Sequence of chain 1.D:
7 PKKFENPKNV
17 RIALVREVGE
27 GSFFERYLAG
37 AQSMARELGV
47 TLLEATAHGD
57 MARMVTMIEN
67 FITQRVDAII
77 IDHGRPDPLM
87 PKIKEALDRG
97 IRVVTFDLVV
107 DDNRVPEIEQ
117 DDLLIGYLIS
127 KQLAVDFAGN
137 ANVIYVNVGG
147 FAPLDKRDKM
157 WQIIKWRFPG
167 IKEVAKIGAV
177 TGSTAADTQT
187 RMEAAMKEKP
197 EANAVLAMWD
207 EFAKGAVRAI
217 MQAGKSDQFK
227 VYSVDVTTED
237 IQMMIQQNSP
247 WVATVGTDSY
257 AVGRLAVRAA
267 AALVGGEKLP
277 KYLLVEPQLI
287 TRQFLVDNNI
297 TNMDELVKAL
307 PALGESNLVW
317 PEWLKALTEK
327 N

Binding-site contacts:
Ligand atom S contacts residue LEU150 of chain 1.D at 4.1 Å.
Ligand atom C1 contacts residue GLN116 of chain 1.D at 4.0 Å.
Ligand atom C3 contacts residue ARG153 of chain 1.D at 3.8 Å.
Ligand atom C2 contacts residue ARG153 of chain 1.D at 4.0 Å.
Ligand atom CS contacts residue TRP205 of chain 1.D at 3.9 Å (hydrophobic).
Ligand atom O1 contacts residue HIS79 of chain 1.D at 4.0 Å.
Ligand atom O1 contacts residue PRO149 of chain 1.D at 3.8 Å.
Ligand atom C1 contacts residue PHE29 of chain 1.D at 3.7 Å (hydrophobic).
Ligand atom C4 contacts residue ARG153 of chain 1.D at 3.9 Å.
Ligand atom CS contacts residue VAL176 of chain 1.D at 4.1 Å (hydrophobic).
Ligand atom O1 contacts residue ARG153 of chain 1.D at 3.6 Å.
Ligand atom O2 contacts residue ASP231 of chain 1.D at 2.6 Å (salt-bridge).
Ligand atom O4 contacts residue ASP103 of chain 1.D at 3.6 Å (salt-bridge).
Ligand atom C1 contacts residue HIS79 of chain 1.D at 3.7 Å.
Ligand atom O4 contacts residue PHE30 of chain 1.D at 3.7 Å.
Ligand atom CS contacts residue PHE147 of chain 1.D at 3.9 Å (hydrophobic).
Ligand atom O1 contacts residue PHE102 of chain 1.D at 4.0 Å.
Ligand atom C2 contacts residue GLN116 of chain 1.D at 3.9 Å.
Ligand atom C2 contacts residue ASP231 of chain 1.D at 3.4 Å.
Ligand atom O1 contacts residue ASP103 of chain 1.D at 2.5 Å (salt-bridge).
Ligand atom C5 contacts residue PHE30 of chain 1.D at 3.9 Å (hydrophobic).
Ligand atom O3 contacts residue MET204 of chain 1.D at 3.7 Å.
Ligand atom C5 contacts residue TRP205 of chain 1.D at 3.7 Å (hydrophobic).
Ligand atom C3 contacts residue TRP205 of chain 1.D at 3.4 Å (hydrophobic).
Ligand atom C2 contacts residue PHE29 of chain 1.D at 3.6 Å (hydrophobic).
Ligand atom O4 contacts residue PRO149 of chain 1.D at 3.7 Å.
Ligand atom S contacts residue HIS79 of chain 1.D at 3.6 Å.
Ligand atom O3 contacts residue ASP231 of chain 1.D at 2.7 Å (salt-bridge).
Ligand atom C1 contacts residue ASP103 of chain 1.D at 3.4 Å.
Ligand atom C3 contacts residue ASP231 of chain 1.D at 3.5 Å.
Ligand atom O1 contacts residue GLN116 of chain 1.D at 3.1 Å (h-bond).
Ligand atom O2 contacts residue ARG153 of chain 1.D at 2.9 Å (salt-bridge).
Ligand atom O3 contacts residue ARG153 of chain 1.D at 2.8 Å (salt-bridge).
Ligand atom O2 contacts residue PHE29 of chain 1.D at 3.8 Å.
Ligand atom O2 contacts residue GLN116 of chain 1.D at 3.0 Å (h-bond).
Ligand atom S contacts residue PHE147 of chain 1.D at 3.9 Å.
Ligand atom O4 contacts residue HIS79 of chain 1.D at 2.9 Å (h-bond).
Ligand atom C1 contacts residue PHE30 of chain 1.D at 4.1 Å (hydrophobic).
Ligand atom O3 contacts residue TRP205 of chain 1.D at 3.4 Å.
Ligand atom C4 contacts residue HIS79 of chain 1.D at 4.1 Å.

The protein below binds the small molecule below.
Small molecule (SMILES): CSC[C@H]1O[C@H](O)[C@H](O)[C@@H]1O